Sequence of chain 1.C:
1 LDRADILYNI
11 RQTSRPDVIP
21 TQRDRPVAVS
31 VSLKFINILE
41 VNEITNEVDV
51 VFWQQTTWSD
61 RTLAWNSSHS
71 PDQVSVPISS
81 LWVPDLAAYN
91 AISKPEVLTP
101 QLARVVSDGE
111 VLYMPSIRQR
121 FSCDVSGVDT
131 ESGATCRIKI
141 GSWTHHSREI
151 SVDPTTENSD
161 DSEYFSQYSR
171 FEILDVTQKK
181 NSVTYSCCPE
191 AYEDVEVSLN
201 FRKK

A small-molecule ligand and the protein it binds are described below.
Small molecule (SMILES): CC(=O)N[C@@H]1[C@@H](O)[C@H](O)[C@@H](CO)O[C@H]1O

Binding-site contacts:
Ligand atom O7 contacts residue ASN66 of chain 1.C at 3.6 Å (h-bond).
Ligand atom C7 contacts residue ASN66 of chain 1.C at 3.4 Å.
Ligand atom O6 contacts residue SER68 of chain 1.C at 3.8 Å.
Ligand atom C2 contacts residue ASN66 of chain 1.C at 2.5 Å.
Ligand atom C5 contacts residue SER68 of chain 1.C at 3.4 Å.
Ligand atom O6 contacts residue HIS69 of chain 1.C at 4.0 Å.
Ligand atom C3 contacts residue ASN66 of chain 1.C at 3.8 Å.
Ligand atom N2 contacts residue ASN66 of chain 1.C at 2.8 Å (h-bond).
Ligand atom C4 contacts residue ASN66 of chain 1.C at 4.2 Å.
Ligand atom C1 contacts residue ASN66 of chain 1.C at 1.4 Å.
Ligand atom O4 contacts residue SER68 of chain 1.C at 4.2 Å.
Ligand atom C6 contacts residue SER68 of chain 1.C at 4.2 Å.
Ligand atom C5 contacts residue ASN66 of chain 1.C at 3.6 Å.
Ligand atom O5 contacts residue ASN66 of chain 1.C at 2.5 Å (h-bond).
Ligand atom C4 contacts residue SER68 of chain 1.C at 4.3 Å.
Ligand atom O5 contacts residue SER68 of chain 1.C at 3.7 Å.
Ligand atom C1 contacts residue SER68 of chain 1.C at 3.7 Å.